The protein below binds the small molecule below.
Small molecule (SMILES): COc1ccc2[nH]c(C)cc2c1

Binding-site contacts:
Ligand atom C4 contacts residue ASN106 of chain 2.B at 3.3 Å.
Ligand atom C2 contacts residue ASN106 of chain 2.B at 4.3 Å.
Ligand atom N3 contacts residue LEU102 of chain 2.B at 3.4 Å.
Ligand atom C10 contacts residue ASN106 of chain 2.B at 3.3 Å.
Ligand atom C9 contacts residue MET74 of chain 2.B at 3.8 Å (hydrophobic).
Ligand atom O11 contacts residue PRO8 of chain 2.B at 3.6 Å.
Ligand atom O11 contacts residue GLY9 of chain 2.B at 4.1 Å.
Ligand atom C6 contacts residue GLU134 of chain 8.B at 4.4 Å.
Ligand atom C2 contacts residue MET74 of chain 2.B at 3.6 Å (hydrophobic).
Ligand atom C12 contacts residue ALA37 of chain 2.B at 3.8 Å (hydrophobic).
Ligand atom C12 contacts residue GLY9 of chain 2.B at 4.1 Å.
Ligand atom C10 contacts residue LEU131 of chain 8.B at 4.5 Å (hydrophobic).
Ligand atom C7 contacts residue MET74 of chain 2.B at 4.4 Å (hydrophobic).
Ligand atom C7 contacts residue LEU102 of chain 2.B at 3.6 Å (hydrophobic).
Ligand atom C6 contacts residue LEU102 of chain 2.B at 4.0 Å (hydrophobic).
Ligand atom C10 contacts residue VAL135 of chain 8.B at 4.3 Å (hydrophobic).
Ligand atom C4 contacts residue LEU102 of chain 2.B at 3.9 Å (hydrophobic).
Ligand atom C1 contacts residue MET74 of chain 2.B at 3.9 Å (hydrophobic).
Ligand atom C1 contacts residue ASN106 of chain 2.B at 3.2 Å.
Ligand atom C7 contacts residue ASN106 of chain 2.B at 3.3 Å.
Ligand atom C10 contacts residue MET105 of chain 2.B at 3.6 Å (hydrophobic).
Ligand atom C9 contacts residue PRO8 of chain 2.B at 4.2 Å (hydrophobic).
Ligand atom C8 contacts residue ASN106 of chain 2.B at 4.5 Å.
Ligand atom N3 contacts residue MET74 of chain 2.B at 4.5 Å.
Ligand atom C4 contacts residue LEU86 of chain 2.B at 4.3 Å (hydrophobic).
Ligand atom O11 contacts residue MET74 of chain 2.B at 4.0 Å.
Ligand atom C12 contacts residue PRO8 of chain 2.B at 4.4 Å (hydrophobic).
Ligand atom C1 contacts residue LEU102 of chain 2.B at 3.8 Å (hydrophobic).
Ligand atom C8 contacts residue ARG88 of chain 2.B at 4.0 Å.
Ligand atom C8 contacts residue MET74 of chain 2.B at 4.0 Å (hydrophobic).
Ligand atom C4 contacts residue MET74 of chain 2.B at 4.0 Å (hydrophobic).
Ligand atom C12 contacts residue PHE70 of chain 2.B at 4.4 Å (hydrophobic).
Ligand atom C8 contacts residue LEU102 of chain 2.B at 4.4 Å (hydrophobic).
Ligand atom C2 contacts residue LEU102 of chain 2.B at 4.3 Å (hydrophobic).
Ligand atom C6 contacts residue ASN106 of chain 2.B at 4.1 Å.
Ligand atom C8 contacts residue PRO8 of chain 2.B at 3.9 Å (hydrophobic).
Ligand atom C5 contacts residue MET74 of chain 2.B at 3.7 Å (hydrophobic).
Ligand atom N3 contacts residue ASN106 of chain 2.B at 2.8 Å (h-bond).
Ligand atom C10 contacts residue LEU102 of chain 2.B at 3.9 Å (hydrophobic).
Ligand atom C6 contacts residue MET74 of chain 2.B at 3.9 Å (hydrophobic).

Sequence of chain 8.B:
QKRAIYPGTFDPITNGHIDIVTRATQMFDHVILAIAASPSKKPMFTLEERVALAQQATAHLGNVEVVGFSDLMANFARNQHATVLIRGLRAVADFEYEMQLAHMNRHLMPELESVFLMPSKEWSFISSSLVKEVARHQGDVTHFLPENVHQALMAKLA

Sequence of chain 2.B:
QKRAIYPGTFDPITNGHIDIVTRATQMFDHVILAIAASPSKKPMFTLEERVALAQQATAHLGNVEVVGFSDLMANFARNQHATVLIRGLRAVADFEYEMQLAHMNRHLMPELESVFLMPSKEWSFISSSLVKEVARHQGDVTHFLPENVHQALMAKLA